Binding-site contacts:
Ligand atom C7 contacts residue VAL107 of chain 1.B at 3.6 Å (hydrophobic).
Ligand atom C2 contacts residue MET105 of chain 1.B at 3.6 Å (hydrophobic).
Ligand atom C11 contacts residue VAL107 of chain 1.B at 4.0 Å (hydrophobic).
Ligand atom C11 contacts residue PHE34 of chain 1.B at 3.6 Å (hydrophobic).
Ligand atom N1 contacts residue VAL28 of chain 1.B at 3.6 Å.
Ligand atom C6 contacts residue MET105 of chain 1.B at 4.5 Å (hydrophobic).
Ligand atom N1 contacts residue PHE26 of chain 1.B at 4.5 Å.
Ligand atom N1 contacts residue ASN27 of chain 1.B at 4.5 Å.
Ligand atom N1 contacts residue PHE34 of chain 1.B at 3.3 Å.
Ligand atom C3 contacts residue GLN104 of chain 1.B at 3.8 Å.
Ligand atom C1 contacts residue MET105 of chain 1.B at 3.4 Å (hydrophobic).
Ligand atom O contacts residue MET106 of chain 1.B at 4.4 Å.
Ligand atom C7 contacts residue GLN32 of chain 1.B at 4.2 Å.
Ligand atom C10 contacts residue PHE34 of chain 1.B at 4.3 Å (hydrophobic).
Ligand atom S contacts residue GLN104 of chain 1.B at 3.4 Å (h-bond).
Ligand atom C5 contacts residue GLN104 of chain 1.B at 3.5 Å.
Ligand atom C3 contacts residue MET105 of chain 1.B at 3.4 Å (hydrophobic).
Ligand atom C8 contacts residue VAL107 of chain 1.B at 3.4 Å (hydrophobic).
Ligand atom C2 contacts residue ARG103 of chain 1.B at 4.0 Å.
Ligand atom C10 contacts residue VAL28 of chain 1.B at 3.5 Å (hydrophobic).
Ligand atom C10 contacts residue VAL107 of chain 1.B at 4.0 Å (hydrophobic).
Ligand atom N1 contacts residue VAL107 of chain 1.B at 4.2 Å.
Ligand atom C9 contacts residue PHE26 of chain 1.B at 3.9 Å (hydrophobic).
Ligand atom C9 contacts residue ASN27 of chain 1.B at 3.9 Å.
Ligand atom C6 contacts residue GLN104 of chain 1.B at 4.5 Å.
Ligand atom C10 contacts residue GLN32 of chain 1.B at 4.1 Å.
Ligand atom O contacts residue PRO33 of chain 1.B at 4.0 Å.
Ligand atom C10 contacts residue PHE26 of chain 1.B at 3.6 Å (hydrophobic).
Ligand atom O contacts residue MET105 of chain 1.B at 3.6 Å.
Ligand atom C9 contacts residue VAL107 of chain 1.B at 3.6 Å (hydrophobic).
Ligand atom C10 contacts residue ASN27 of chain 1.B at 3.5 Å.
Ligand atom N1 contacts residue GLN32 of chain 1.B at 3.6 Å (h-bond).
Ligand atom C11 contacts residue GLN32 of chain 1.B at 3.6 Å.
Ligand atom N contacts residue VAL107 of chain 1.B at 4.3 Å.
Ligand atom C4 contacts residue GLN104 of chain 1.B at 4.1 Å.

Sequence of chain 1.B:
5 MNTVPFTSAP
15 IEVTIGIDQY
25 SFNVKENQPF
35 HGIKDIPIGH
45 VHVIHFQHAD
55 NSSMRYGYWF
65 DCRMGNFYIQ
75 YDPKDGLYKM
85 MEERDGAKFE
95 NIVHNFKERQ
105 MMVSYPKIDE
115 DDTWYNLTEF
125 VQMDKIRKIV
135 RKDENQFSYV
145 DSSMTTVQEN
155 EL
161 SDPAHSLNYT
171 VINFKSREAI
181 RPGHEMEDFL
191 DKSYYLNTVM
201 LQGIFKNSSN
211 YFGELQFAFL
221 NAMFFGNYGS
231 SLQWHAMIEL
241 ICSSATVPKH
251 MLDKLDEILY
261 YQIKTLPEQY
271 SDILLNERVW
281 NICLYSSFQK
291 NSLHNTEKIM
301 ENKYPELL

A protein and the small-molecule ligand that binds it are described below.
Small molecule (SMILES): CC(C)CSCCC(=O)Nc1cccnc1